The protein below binds the small molecule below.
Small molecule (SMILES): CC(=O)N[C@@H]1[C@@H](O)[C@H](O)[C@@H](CO)O[C@H]1O

Binding-site contacts:
Ligand atom C3 contacts residue ASN55 of chain 1.D at 3.8 Å.
Ligand atom O5 contacts residue ASN55 of chain 1.D at 2.3 Å (h-bond).
Ligand atom C1 contacts residue ILE67 of chain 1.D at 4.2 Å (hydrophobic).
Ligand atom N2 contacts residue ILE67 of chain 1.D at 4.3 Å.
Ligand atom N2 contacts residue ASN55 of chain 1.D at 3.0 Å (h-bond).
Ligand atom C2 contacts residue ASN55 of chain 1.D at 2.5 Å.
Ligand atom C5 contacts residue ASN55 of chain 1.D at 3.6 Å.
Ligand atom O6 contacts residue TYR61 of chain 1.D at 3.9 Å.
Ligand atom C1 contacts residue ASN55 of chain 1.D at 1.4 Å.
Ligand atom O7 contacts residue ASN55 of chain 1.D at 4.1 Å.
Ligand atom C4 contacts residue ASN55 of chain 1.D at 4.2 Å.
Ligand atom C7 contacts residue ASN55 of chain 1.D at 3.9 Å.

Sequence of chain 1.D:
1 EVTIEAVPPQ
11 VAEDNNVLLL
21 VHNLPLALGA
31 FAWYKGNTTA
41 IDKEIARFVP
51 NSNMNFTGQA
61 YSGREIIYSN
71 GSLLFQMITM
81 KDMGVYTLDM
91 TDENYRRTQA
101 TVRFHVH